Binding-site contacts:
Ligand atom C3 contacts residue ASN888 of chain 1.B at 3.8 Å.
Ligand atom C2 contacts residue ASN888 of chain 1.B at 2.5 Å.
Ligand atom N2 contacts residue ASN888 of chain 1.B at 2.9 Å (h-bond).
Ligand atom O7 contacts residue ASN888 of chain 1.B at 3.7 Å.
Ligand atom C1 contacts residue ASN888 of chain 1.B at 1.4 Å.
Ligand atom O5 contacts residue ASN888 of chain 1.B at 2.4 Å (h-bond).
Ligand atom O6 contacts residue ASN888 of chain 1.B at 4.5 Å.
Ligand atom C4 contacts residue ASN888 of chain 1.B at 4.2 Å.
Ligand atom C5 contacts residue ASN888 of chain 1.B at 3.7 Å.
Ligand atom C7 contacts residue ASN888 of chain 1.B at 3.5 Å.
Ligand atom C8 contacts residue ASN888 of chain 1.B at 4.1 Å.

Sequence of chain 1.B:
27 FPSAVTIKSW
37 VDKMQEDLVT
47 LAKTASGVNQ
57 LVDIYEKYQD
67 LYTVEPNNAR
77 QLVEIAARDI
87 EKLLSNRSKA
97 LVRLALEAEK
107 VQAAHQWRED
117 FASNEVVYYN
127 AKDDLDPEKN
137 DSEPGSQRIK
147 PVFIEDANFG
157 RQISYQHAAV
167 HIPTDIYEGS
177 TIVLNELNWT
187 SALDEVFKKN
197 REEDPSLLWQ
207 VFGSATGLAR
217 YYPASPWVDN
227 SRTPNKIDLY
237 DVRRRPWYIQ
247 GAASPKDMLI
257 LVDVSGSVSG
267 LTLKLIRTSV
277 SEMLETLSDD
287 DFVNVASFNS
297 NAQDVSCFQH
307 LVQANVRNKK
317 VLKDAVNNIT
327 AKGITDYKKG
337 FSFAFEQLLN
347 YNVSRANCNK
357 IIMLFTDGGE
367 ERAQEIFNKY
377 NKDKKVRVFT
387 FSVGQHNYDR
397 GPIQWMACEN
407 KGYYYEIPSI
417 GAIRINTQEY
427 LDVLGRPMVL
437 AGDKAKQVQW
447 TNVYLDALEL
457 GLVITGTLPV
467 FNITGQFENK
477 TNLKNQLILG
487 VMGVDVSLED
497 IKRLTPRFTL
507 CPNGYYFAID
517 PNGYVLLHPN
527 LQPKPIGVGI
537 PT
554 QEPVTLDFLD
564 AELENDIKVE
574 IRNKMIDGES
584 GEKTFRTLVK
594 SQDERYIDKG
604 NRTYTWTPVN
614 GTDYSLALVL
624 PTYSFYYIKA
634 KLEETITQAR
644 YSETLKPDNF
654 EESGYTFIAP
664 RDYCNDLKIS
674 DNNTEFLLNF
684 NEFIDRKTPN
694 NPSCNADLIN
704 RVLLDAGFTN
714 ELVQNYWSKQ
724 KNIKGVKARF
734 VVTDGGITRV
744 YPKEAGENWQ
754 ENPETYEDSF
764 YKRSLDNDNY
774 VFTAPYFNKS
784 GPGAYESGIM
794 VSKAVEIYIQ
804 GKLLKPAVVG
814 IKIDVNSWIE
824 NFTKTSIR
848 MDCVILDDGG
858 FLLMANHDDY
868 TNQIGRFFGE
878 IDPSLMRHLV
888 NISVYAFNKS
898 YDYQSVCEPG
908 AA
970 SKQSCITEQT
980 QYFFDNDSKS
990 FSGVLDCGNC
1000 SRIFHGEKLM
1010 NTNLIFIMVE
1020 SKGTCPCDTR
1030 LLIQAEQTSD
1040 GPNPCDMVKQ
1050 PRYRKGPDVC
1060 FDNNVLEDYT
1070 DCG

This protein binds this small molecule.
Small molecule (SMILES): CC(=O)N[C@@H]1[C@@H](O)[C@H](O)[C@@H](CO)O[C@H]1O